Sequence of chain 2.A:
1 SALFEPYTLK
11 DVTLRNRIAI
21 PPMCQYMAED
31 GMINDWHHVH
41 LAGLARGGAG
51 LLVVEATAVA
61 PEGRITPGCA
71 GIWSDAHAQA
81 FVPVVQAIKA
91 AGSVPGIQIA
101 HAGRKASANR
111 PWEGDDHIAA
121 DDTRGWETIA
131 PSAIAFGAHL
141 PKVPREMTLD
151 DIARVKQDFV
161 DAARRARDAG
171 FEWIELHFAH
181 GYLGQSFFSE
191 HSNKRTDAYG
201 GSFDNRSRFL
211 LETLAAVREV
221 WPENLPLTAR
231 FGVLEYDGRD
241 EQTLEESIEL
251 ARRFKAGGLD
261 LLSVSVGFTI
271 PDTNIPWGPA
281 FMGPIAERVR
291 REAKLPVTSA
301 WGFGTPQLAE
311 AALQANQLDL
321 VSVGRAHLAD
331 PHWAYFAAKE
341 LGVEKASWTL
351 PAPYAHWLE

Sequence of chain 1.A:
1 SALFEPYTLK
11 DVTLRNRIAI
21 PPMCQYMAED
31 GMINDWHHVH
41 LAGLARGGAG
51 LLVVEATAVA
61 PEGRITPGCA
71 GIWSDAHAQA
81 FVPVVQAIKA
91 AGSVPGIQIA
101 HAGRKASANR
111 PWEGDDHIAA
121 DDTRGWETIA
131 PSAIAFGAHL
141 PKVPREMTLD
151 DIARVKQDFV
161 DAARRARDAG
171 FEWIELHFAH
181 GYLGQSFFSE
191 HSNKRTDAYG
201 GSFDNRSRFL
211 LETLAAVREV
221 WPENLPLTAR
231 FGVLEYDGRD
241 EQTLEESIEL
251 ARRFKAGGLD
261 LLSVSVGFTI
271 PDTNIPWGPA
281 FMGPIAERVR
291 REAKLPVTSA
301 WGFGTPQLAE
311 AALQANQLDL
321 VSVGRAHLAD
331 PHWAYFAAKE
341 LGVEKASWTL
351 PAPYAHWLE

A small-molecule ligand and the protein it binds are described below.
Small molecule (SMILES): O=c1ccc2ccccc2o1

Binding-site contacts:
Ligand atom C3 contacts residue MET27 of chain 1.A at 3.9 Å (hydrophobic).
Ligand atom C9 contacts residue ALA91 of chain 2.A at 4.5 Å (hydrophobic).
Ligand atom C9 contacts residue ALA90 of chain 2.A at 3.8 Å (hydrophobic).
Ligand atom O1 contacts residue ARG46 of chain 2.A at 4.3 Å.
Ligand atom O1 contacts residue ALA90 of chain 2.A at 4.2 Å.
Ligand atom C5 contacts residue TRP36 of chain 1.A at 4.4 Å (hydrophobic).
Ligand atom C2 contacts residue TRP36 of chain 1.A at 4.4 Å (hydrophobic).
Ligand atom C2 contacts residue ALA90 of chain 2.A at 4.1 Å (hydrophobic).
Ligand atom C9 contacts residue ARG46 of chain 2.A at 4.4 Å.
Ligand atom C8 contacts residue ARG46 of chain 2.A at 3.6 Å.
Ligand atom C9 contacts residue TRP36 of chain 1.A at 3.7 Å (hydrophobic).
Ligand atom C1 contacts residue ALA90 of chain 2.A at 3.7 Å (hydrophobic).
Ligand atom O2 contacts residue TRP36 of chain 1.A at 3.7 Å.
Ligand atom C1 contacts residue TRP36 of chain 1.A at 3.9 Å (hydrophobic).
Ligand atom C8 contacts residue ALA90 of chain 2.A at 4.0 Å (hydrophobic).
Ligand atom C4 contacts residue TRP36 of chain 1.A at 4.0 Å (hydrophobic).
Ligand atom C2 contacts residue PRO351 of chain 2.A at 4.1 Å (hydrophobic).
Ligand atom C4 contacts residue ALA90 of chain 2.A at 4.2 Å (hydrophobic).
Ligand atom C8 contacts residue TRP36 of chain 1.A at 3.9 Å (hydrophobic).
Ligand atom O2 contacts residue ALA91 of chain 2.A at 3.5 Å.
Ligand atom C7 contacts residue ALA90 of chain 2.A at 4.2 Å (hydrophobic).
Ligand atom O1 contacts residue TRP36 of chain 1.A at 4.3 Å.
Ligand atom C1 contacts residue ALA91 of chain 2.A at 3.8 Å (hydrophobic).
Ligand atom O1 contacts residue ALA91 of chain 2.A at 3.5 Å.
Ligand atom C5 contacts residue MET27 of chain 1.A at 3.4 Å (hydrophobic).
Ligand atom O2 contacts residue ALA90 of chain 2.A at 3.6 Å (h-bond).
Ligand atom C7 contacts residue TRP36 of chain 1.A at 4.4 Å (hydrophobic).
Ligand atom C6 contacts residue MET27 of chain 1.A at 4.2 Å (hydrophobic).
Ligand atom O2 contacts residue ARG46 of chain 2.A at 4.1 Å.
Ligand atom C7 contacts residue ARG46 of chain 2.A at 3.8 Å.
Ligand atom C1 contacts residue PRO351 of chain 2.A at 3.9 Å (hydrophobic).
Ligand atom C4 contacts residue MET27 of chain 1.A at 3.9 Å (hydrophobic).
Ligand atom O1 contacts residue PRO351 of chain 2.A at 3.1 Å.
Ligand atom C3 contacts residue ALA90 of chain 2.A at 4.3 Å (hydrophobic).